Binding-site contacts:
Ligand atom O6 contacts residue ARG221 of chain 1.A at 3.0 Å (salt-bridge).
Ligand atom O11 contacts residue GLN262 of chain 1.A at 3.5 Å (h-bond).
Ligand atom C7 contacts residue TYR46 of chain 1.A at 3.6 Å (hydrophobic).
Ligand atom C14 contacts residue ASP48 of chain 1.A at 3.4 Å.
Ligand atom C12 contacts residue ASP48 of chain 1.A at 3.6 Å.
Ligand atom C15 contacts residue ASP48 of chain 1.A at 3.2 Å.
Ligand atom C39 contacts residue GLN262 of chain 1.A at 3.5 Å.
Ligand atom C15 contacts residue GLN262 of chain 1.A at 3.4 Å.
Ligand atom O5 contacts residue ARG221 of chain 1.A at 3.5 Å (salt-bridge).
Ligand atom O12 contacts residue ARG24 of chain 1.A at 3.4 Å.
Ligand atom C13 contacts residue ASP48 of chain 1.A at 3.4 Å.
Ligand atom O9 contacts residue ASP48 of chain 1.A at 3.4 Å (salt-bridge).
Ligand atom O11 contacts residue ARG254 of chain 1.A at 3.1 Å (salt-bridge).
Ligand atom O1 contacts residue GLN262 of chain 1.A at 3.1 Å (h-bond).
Ligand atom C6 contacts residue TYR46 of chain 1.A at 3.6 Å (hydrophobic).
Ligand atom C4 contacts residue ALA217 of chain 1.A at 3.5 Å (hydrophobic).
Ligand atom C38 contacts residue GLN262 of chain 1.A at 3.5 Å.
Ligand atom N2 contacts residue ASP48 of chain 1.A at 2.8 Å (salt-bridge).
Ligand atom O6 contacts residue GLY220 of chain 1.A at 3.1 Å.
Ligand atom O6 contacts residue GLN266 of chain 1.A at 3.1 Å (h-bond).
Ligand atom O3 contacts residue ALA217 of chain 1.A at 2.9 Å (h-bond).
Ligand atom O11 contacts residue TYR20 of chain 1.A at 3.2 Å (h-bond).
Ligand atom O13 contacts residue ARG254 of chain 1.A at 2.8 Å (salt-bridge).
Ligand atom C7 contacts residue ASP48 of chain 1.A at 3.6 Å.
Ligand atom O3 contacts residue CYS215 of chain 1.A at 3.5 Å (h-bond).
Ligand atom C42 contacts residue ASP48 of chain 1.A at 3.5 Å.
Ligand atom C44 contacts residue ARG47 of chain 1.A at 3.3 Å.
Ligand atom C3 contacts residue GLN262 of chain 1.A at 3.5 Å.
Ligand atom O7 contacts residue ARG221 of chain 1.A at 2.9 Å (salt-bridge).
Ligand atom C38 contacts residue ARG24 of chain 1.A at 3.5 Å.
Ligand atom C12 contacts residue GLN262 of chain 1.A at 3.5 Å.
Ligand atom O13 contacts residue ARG24 of chain 1.A at 2.9 Å (salt-bridge).
Ligand atom O3 contacts residue SER216 of chain 1.A at 2.8 Å (h-bond).
Ligand atom C13 contacts residue GLN262 of chain 1.A at 3.5 Å.
Ligand atom O5 contacts residue SER216 of chain 1.A at 3.4 Å.
Ligand atom C16 contacts residue SER216 of chain 1.A at 3.5 Å.
Ligand atom C3 contacts residue ALA217 of chain 1.A at 3.5 Å (hydrophobic).
Ligand atom N1 contacts residue ASP48 of chain 1.A at 2.9 Å (salt-bridge).
Ligand atom C39 contacts residue TYR20 of chain 1.A at 3.5 Å (hydrophobic).
Ligand atom C36 contacts residue ARG254 of chain 1.A at 3.4 Å.

This small molecule binds to this protein.
Small molecule (SMILES): COC(=O)c1c(O)cccc1OCCCCNC(=O)[C@H](Cc1ccc(OC(C(=O)O)C(=O)O)cc1)NC(=O)OC(C)(C)C

Sequence of chain 1.A:
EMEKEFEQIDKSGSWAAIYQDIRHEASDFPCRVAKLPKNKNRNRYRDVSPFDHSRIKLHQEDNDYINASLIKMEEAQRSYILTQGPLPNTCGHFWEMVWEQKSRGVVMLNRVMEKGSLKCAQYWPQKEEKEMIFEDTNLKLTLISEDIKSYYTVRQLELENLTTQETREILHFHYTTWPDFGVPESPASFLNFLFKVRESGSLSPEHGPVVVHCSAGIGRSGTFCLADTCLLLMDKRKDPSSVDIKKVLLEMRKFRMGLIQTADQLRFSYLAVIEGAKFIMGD